Binding-site contacts:
Ligand atom C27 contacts residue GLN280 of chain 1.A at 3.6 Å.
Ligand atom F17 contacts residue PHE250 of chain 1.A at 3.2 Å.
Ligand atom C26 contacts residue SER231 of chain 1.A at 3.8 Å.
Ligand atom C12 contacts residue PHE283 of chain 1.A at 3.5 Å (hydrophobic).
Ligand atom N15 contacts residue GLN280 of chain 1.A at 3.1 Å (h-bond).
Ligand atom N04 contacts residue GLY279 of chain 1.A at 3.7 Å.
Ligand atom C25 contacts residue ILE246 of chain 1.A at 3.3 Å (hydrophobic).
Ligand atom F19 contacts residue MET267 of chain 1.A at 3.5 Å.
Ligand atom C11 contacts residue MET267 of chain 1.A at 3.6 Å (hydrophobic).
Ligand atom F18 contacts residue PHE283 of chain 1.A at 3.6 Å.
Ligand atom C23 contacts residue ILE246 of chain 1.A at 3.4 Å (hydrophobic).
Ligand atom C13 contacts residue PHE283 of chain 1.A at 3.7 Å (hydrophobic).
Ligand atom C05 contacts residue TYR247 of chain 1.A at 3.5 Å (hydrophobic).
Ligand atom C03 contacts residue MET267 of chain 1.A at 3.6 Å (hydrophobic).
Ligand atom C22 contacts residue ILE246 of chain 1.A at 3.3 Å (hydrophobic).
Ligand atom N02 contacts residue GLY279 of chain 1.A at 3.7 Å.
Ligand atom C05 contacts residue GLY279 of chain 1.A at 3.4 Å.
Ligand atom F17 contacts residue MET267 of chain 1.A at 3.0 Å.
Ligand atom C27 contacts residue TYR247 of chain 1.A at 3.5 Å (hydrophobic).
Ligand atom N06 contacts residue MET267 of chain 1.A at 3.4 Å.
Ligand atom N24 contacts residue PHE283 of chain 1.A at 3.7 Å.
Ligand atom N21 contacts residue PHE283 of chain 1.A at 3.8 Å.
Ligand atom N01 contacts residue GLY279 of chain 1.A at 3.5 Å (h-bond).
Ligand atom C25 contacts residue GLN280 of chain 1.A at 3.3 Å.
Ligand atom C28 contacts residue GLY279 of chain 1.A at 3.7 Å.
Ligand atom N01 contacts residue MET267 of chain 1.A at 3.7 Å.
Ligand atom C07 contacts residue TYR247 of chain 1.A at 3.6 Å (hydrophobic).
Ligand atom C20 contacts residue PHE283 of chain 1.A at 3.5 Å (hydrophobic).
Ligand atom C28 contacts residue GLN280 of chain 1.A at 3.5 Å.
Ligand atom C08 contacts residue VAL276 of chain 1.A at 3.8 Å (hydrophobic).
Ligand atom C03 contacts residue GLY279 of chain 1.A at 3.5 Å.
Ligand atom C28 contacts residue PHE283 of chain 1.A at 3.5 Å (hydrophobic).
Ligand atom C10 contacts residue MET267 of chain 1.A at 3.7 Å (hydrophobic).
Ligand atom C26 contacts residue ILE246 of chain 1.A at 3.5 Å (hydrophobic).
Ligand atom F18 contacts residue LEU189 of chain 1.A at 3.7 Å.
Ligand atom F19 contacts residue PHE283 of chain 1.A at 3.6 Å.
Ligand atom N04 contacts residue MET267 of chain 1.A at 3.8 Å.
Ligand atom C08 contacts residue GLU275 of chain 1.A at 3.5 Å.
Ligand atom C28 contacts residue TYR247 of chain 1.A at 3.6 Å (hydrophobic).
Ligand atom N04 contacts residue TYR247 of chain 1.A at 2.7 Å (h-bond).

This small molecule binds to this protein.
Small molecule (SMILES): Cc1nc2cc(C(F)(F)F)c(CCc3nc(N4CCCC4)nn3C)nn2c1C

Sequence of chain 1.A:
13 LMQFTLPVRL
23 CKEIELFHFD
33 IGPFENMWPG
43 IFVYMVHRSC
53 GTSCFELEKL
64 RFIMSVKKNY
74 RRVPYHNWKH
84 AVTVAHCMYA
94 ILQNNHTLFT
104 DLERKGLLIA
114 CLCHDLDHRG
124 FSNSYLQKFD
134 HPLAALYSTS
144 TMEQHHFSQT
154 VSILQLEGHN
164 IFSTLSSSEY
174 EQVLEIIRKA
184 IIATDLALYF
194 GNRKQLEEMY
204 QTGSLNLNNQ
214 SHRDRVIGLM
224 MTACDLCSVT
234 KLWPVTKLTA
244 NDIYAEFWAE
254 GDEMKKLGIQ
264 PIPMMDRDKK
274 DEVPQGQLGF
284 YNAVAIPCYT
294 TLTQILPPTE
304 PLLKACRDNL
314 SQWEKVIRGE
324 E